Binding-site contacts:
Ligand atom C8 contacts residue GLN580 of chain 1.A at 3.6 Å.
Ligand atom O5 contacts residue ASN331 of chain 1.A at 2.4 Å (h-bond).
Ligand atom C2 contacts residue ASN331 of chain 1.A at 2.5 Å.
Ligand atom N2 contacts residue ASN331 of chain 1.A at 2.9 Å (h-bond).
Ligand atom C4 contacts residue ASN331 of chain 1.A at 4.2 Å.
Ligand atom C7 contacts residue GLN580 of chain 1.A at 3.9 Å.
Ligand atom C7 contacts residue ASN331 of chain 1.A at 3.3 Å.
Ligand atom C3 contacts residue GLN580 of chain 1.A at 4.2 Å.
Ligand atom O7 contacts residue ASN331 of chain 1.A at 3.3 Å (h-bond).
Ligand atom C1 contacts residue ASN331 of chain 1.A at 1.4 Å.
Ligand atom C2 contacts residue GLN580 of chain 1.A at 4.2 Å.
Ligand atom C8 contacts residue PRO579 of chain 1.A at 4.4 Å (hydrophobic).
Ligand atom C1 contacts residue GLN580 of chain 1.A at 4.0 Å.
Ligand atom C8 contacts residue LEU582 of chain 1.A at 4.5 Å (hydrophobic).
Ligand atom C3 contacts residue ASN331 of chain 1.A at 3.8 Å.
Ligand atom N2 contacts residue GLN580 of chain 1.A at 3.2 Å (h-bond).
Ligand atom C5 contacts residue ASN331 of chain 1.A at 3.7 Å.
Ligand atom C8 contacts residue ASN331 of chain 1.A at 4.4 Å.

The protein below binds the small molecule below.
Small molecule (SMILES): CC(=O)N[C@@H]1[C@@H](O)[C@H](O)[C@@H](CO)O[C@H]1O

Sequence of chain 1.A:
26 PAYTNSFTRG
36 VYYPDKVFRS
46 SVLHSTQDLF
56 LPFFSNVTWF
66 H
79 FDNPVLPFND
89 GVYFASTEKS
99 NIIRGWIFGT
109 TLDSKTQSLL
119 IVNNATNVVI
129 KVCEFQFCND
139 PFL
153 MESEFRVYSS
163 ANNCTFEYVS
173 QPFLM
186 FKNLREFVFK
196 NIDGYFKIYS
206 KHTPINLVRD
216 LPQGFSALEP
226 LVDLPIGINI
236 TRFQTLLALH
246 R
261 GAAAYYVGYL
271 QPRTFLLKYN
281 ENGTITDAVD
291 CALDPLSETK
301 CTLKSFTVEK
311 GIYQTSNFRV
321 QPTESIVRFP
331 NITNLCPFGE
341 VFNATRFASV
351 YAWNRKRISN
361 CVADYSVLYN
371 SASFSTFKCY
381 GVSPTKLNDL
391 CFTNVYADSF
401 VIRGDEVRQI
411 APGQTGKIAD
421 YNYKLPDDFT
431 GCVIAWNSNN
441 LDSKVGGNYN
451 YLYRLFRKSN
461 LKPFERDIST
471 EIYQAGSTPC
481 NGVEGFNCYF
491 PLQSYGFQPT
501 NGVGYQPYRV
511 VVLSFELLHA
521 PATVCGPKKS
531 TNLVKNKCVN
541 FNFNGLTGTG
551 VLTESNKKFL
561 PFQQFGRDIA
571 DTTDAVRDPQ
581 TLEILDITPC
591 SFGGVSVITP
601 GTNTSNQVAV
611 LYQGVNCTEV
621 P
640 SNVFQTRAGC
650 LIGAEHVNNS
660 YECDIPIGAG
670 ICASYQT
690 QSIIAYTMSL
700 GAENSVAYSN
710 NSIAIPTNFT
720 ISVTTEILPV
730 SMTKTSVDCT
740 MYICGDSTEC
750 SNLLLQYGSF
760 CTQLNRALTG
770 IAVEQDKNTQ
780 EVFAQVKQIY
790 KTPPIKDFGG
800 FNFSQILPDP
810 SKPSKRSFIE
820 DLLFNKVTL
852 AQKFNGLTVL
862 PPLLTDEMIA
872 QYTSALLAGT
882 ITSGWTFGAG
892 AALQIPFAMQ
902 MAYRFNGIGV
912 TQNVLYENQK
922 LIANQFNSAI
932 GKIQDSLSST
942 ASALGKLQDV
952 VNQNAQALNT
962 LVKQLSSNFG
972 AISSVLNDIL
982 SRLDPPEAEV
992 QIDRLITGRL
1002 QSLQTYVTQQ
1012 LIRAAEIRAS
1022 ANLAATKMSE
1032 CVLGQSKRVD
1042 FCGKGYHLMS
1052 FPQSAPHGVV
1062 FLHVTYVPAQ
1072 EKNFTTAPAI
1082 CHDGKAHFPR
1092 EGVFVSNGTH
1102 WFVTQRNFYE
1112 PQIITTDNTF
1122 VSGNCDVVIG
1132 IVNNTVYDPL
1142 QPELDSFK